Binding-site contacts:
Ligand atom N2 contacts residue ASN144 of chain 2.B at 3.2 Å (h-bond).
Ligand atom O6 contacts residue GLU436 of chain 2.B at 4.3 Å.
Ligand atom C2 contacts residue ASN144 of chain 2.B at 2.8 Å.
Ligand atom O5 contacts residue ASN144 of chain 2.B at 2.4 Å (h-bond).
Ligand atom C4 contacts residue ASN144 of chain 2.B at 4.2 Å.
Ligand atom C5 contacts residue ASN144 of chain 2.B at 3.4 Å.
Ligand atom C3 contacts residue ASN144 of chain 2.B at 3.8 Å.
Ligand atom C7 contacts residue ASN144 of chain 2.B at 3.6 Å.
Ligand atom C6 contacts residue ASN144 of chain 2.B at 4.5 Å.
Ligand atom O7 contacts residue ASN144 of chain 2.B at 3.4 Å (h-bond).
Ligand atom C1 contacts residue ASN144 of chain 2.B at 1.4 Å.

Sequence of chain 2.B:
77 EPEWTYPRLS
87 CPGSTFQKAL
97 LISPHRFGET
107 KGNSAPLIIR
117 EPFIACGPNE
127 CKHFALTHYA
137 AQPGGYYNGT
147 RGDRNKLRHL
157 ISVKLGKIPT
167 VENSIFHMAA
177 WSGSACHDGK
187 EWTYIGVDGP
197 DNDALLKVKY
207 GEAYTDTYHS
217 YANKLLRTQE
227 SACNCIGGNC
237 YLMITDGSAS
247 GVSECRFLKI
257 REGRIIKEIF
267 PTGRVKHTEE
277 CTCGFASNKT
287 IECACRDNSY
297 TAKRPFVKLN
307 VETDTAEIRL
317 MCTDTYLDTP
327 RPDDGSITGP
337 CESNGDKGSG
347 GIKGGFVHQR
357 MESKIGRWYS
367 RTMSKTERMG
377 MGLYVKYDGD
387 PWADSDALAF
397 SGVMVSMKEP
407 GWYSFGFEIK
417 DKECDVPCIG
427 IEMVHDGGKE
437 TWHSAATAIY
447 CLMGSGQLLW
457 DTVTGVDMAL

A protein and the small-molecule ligand that binds it are described below.
Small molecule (SMILES): CC(=O)N[C@@H]1[C@@H](O)[C@H](O)[C@@H](CO)O[C@H]1O